Binding-site contacts:
Ligand atom N5 contacts residue HIS80 of chain 14.A at 3.0 Å (h-bond).
Ligand atom C6 contacts residue HIS182 of chain 3.A at 3.5 Å.
Ligand atom C9 contacts residue MET113 of chain 3.A at 4.1 Å (hydrophobic).
Ligand atom C2 contacts residue GLU186 of chain 3.A at 3.8 Å.
Ligand atom C6 contacts residue MN1 of chain 3.C at 3.4 Å.
Ligand atom C1 contacts residue MN1 of chain 3.C at 4.2 Å.
Ligand atom C6 contacts residue GLU83 of chain 14.A at 4.0 Å.
Ligand atom C4 contacts residue GLU186 of chain 3.A at 4.0 Å.
Ligand atom N3 contacts residue HIS53 of chain 3.A at 3.3 Å (h-bond).
Ligand atom N8 contacts residue GLU83 of chain 14.A at 3.5 Å (salt-bridge).
Ligand atom N5 contacts residue HIS182 of chain 3.A at 3.2 Å (h-bond).
Ligand atom C6 contacts residue GLU186 of chain 3.A at 4.1 Å.
Ligand atom C9 contacts residue MN1 of chain 14.B at 3.8 Å.
Ligand atom N5 contacts residue MET113 of chain 3.A at 3.6 Å.
Ligand atom C6 contacts residue HIS79 of chain 14.A at 3.1 Å.
Ligand atom N7 contacts residue MN1 of chain 14.B at 2.4 Å.
Ligand atom N8 contacts residue MN1 of chain 14.B at 3.4 Å.
Ligand atom N3 contacts residue GLU186 of chain 3.A at 3.0 Å (salt-bridge).
Ligand atom N3 contacts residue MN1 of chain 3.C at 2.3 Å.
Ligand atom C2 contacts residue MN1 of chain 3.C at 3.3 Å.
Ligand atom C6 contacts residue MET113 of chain 3.A at 3.6 Å (hydrophobic).
Ligand atom C6 contacts residue HIS183 of chain 3.A at 3.8 Å.
Ligand atom N7 contacts residue GLU83 of chain 14.A at 3.1 Å (salt-bridge).
Ligand atom C6 contacts residue HIS80 of chain 14.A at 3.8 Å.
Ligand atom C1 contacts residue GLU27 of chain 14.A at 3.6 Å.
Ligand atom N8 contacts residue MET113 of chain 3.A at 3.5 Å.
Ligand atom C6 contacts residue MN1 of chain 14.B at 3.3 Å.
Ligand atom N7 contacts residue HIS183 of chain 3.A at 3.4 Å (h-bond).
Ligand atom C1 contacts residue HIS80 of chain 14.A at 3.9 Å.
Ligand atom N7 contacts residue HIS79 of chain 14.A at 3.1 Å (h-bond).
Ligand atom N5 contacts residue MN1 of chain 3.C at 2.3 Å.
Ligand atom C4 contacts residue MET113 of chain 3.A at 3.5 Å (hydrophobic).
Ligand atom C9 contacts residue GLU83 of chain 14.A at 3.6 Å.
Ligand atom N3 contacts residue HIS80 of chain 14.A at 3.3 Å (h-bond).
Ligand atom C4 contacts residue HIS80 of chain 14.A at 3.6 Å.
Ligand atom C2 contacts residue HIS80 of chain 14.A at 3.8 Å.
Ligand atom N7 contacts residue MET113 of chain 3.A at 3.5 Å.
Ligand atom C9 contacts residue ARG127 of chain 9.A at 3.4 Å.
Ligand atom N5 contacts residue GLU186 of chain 3.A at 3.3 Å (salt-bridge).
Ligand atom C4 contacts residue MN1 of chain 3.C at 3.1 Å.

The protein below binds the small molecule below.
Small molecule (SMILES): C[C@H](N)c1ncnn1C

Sequence of chain 14.A:
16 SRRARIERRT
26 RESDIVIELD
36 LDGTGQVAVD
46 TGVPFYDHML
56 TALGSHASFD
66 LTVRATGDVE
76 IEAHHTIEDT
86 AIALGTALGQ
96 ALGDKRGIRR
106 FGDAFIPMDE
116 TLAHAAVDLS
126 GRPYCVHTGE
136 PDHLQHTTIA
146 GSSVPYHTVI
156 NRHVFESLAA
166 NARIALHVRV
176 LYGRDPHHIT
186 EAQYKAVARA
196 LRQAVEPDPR

Sequence of chain 3.A:
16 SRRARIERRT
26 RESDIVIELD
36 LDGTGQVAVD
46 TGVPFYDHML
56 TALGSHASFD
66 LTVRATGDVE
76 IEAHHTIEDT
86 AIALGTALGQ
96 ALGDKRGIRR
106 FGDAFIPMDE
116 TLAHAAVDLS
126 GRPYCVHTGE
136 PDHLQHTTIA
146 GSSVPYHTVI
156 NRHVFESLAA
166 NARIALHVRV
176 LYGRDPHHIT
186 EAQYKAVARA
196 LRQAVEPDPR

Sequence of chain 9.A:
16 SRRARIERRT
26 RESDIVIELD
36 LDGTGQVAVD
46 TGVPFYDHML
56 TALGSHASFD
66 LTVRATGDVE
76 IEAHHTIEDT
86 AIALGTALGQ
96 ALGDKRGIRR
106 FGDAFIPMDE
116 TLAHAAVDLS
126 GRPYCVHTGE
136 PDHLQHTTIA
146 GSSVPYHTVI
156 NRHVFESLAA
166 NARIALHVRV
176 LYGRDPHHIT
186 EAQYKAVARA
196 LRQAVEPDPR